Sequence of chain 1.D:
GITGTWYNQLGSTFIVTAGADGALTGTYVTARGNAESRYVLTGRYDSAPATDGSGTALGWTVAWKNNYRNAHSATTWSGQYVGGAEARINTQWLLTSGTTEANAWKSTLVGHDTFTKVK

Sequence of chain 1.A:
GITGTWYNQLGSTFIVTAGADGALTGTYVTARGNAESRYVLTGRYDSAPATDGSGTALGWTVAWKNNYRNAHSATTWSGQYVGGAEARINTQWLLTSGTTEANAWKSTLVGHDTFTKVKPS

A small-molecule ligand and the protein it binds are described below.
Small molecule (SMILES): NCCCC[C@@H](C=O)NC(=O)[C@H](CCC(=O)O)NC(=O)[C@H](Cc1ccccc1)NC(=O)[C@H](CCC(N)=O)NC(=O)[C@@H]1CCCN1C(=O)[C@@H](N)CC1=NC=NC1

Binding-site contacts:
Ligand atom O contacts residue ALA34 of chain 1.D at 2.9 Å.
Ligand atom CD2 contacts residue SER76 of chain 1.D at 3.5 Å.
Ligand atom CD contacts residue THR78 of chain 1.D at 3.9 Å.
Ligand atom NE2 contacts residue THR78 of chain 1.D at 2.7 Å (h-bond).
Ligand atom CD contacts residue ALA74 of chain 1.D at 3.9 Å (hydrophobic).
Ligand atom CB contacts residue TRP67 of chain 1.D at 3.7 Å (hydrophobic).
Ligand atom CD2 contacts residue TRP108 of chain 1.A at 3.1 Å (hydrophobic).
Ligand atom CG contacts residue TYR42 of chain 1.D at 3.9 Å (hydrophobic).
Ligand atom CE1 contacts residue TRP108 of chain 1.A at 3.5 Å (hydrophobic).
Ligand atom OE1 contacts residue TRP80 of chain 1.D at 3.9 Å.
Ligand atom NE2 contacts residue TRP67 of chain 1.D at 3.6 Å.
Ligand atom CB contacts residue TYR42 of chain 1.D at 3.7 Å (hydrophobic).
Ligand atom O contacts residue THR33 of chain 1.D at 3.3 Å.
Ligand atom OE1 contacts residue TRP96 of chain 1.D at 3.7 Å.
Ligand atom NE2 contacts residue LEU98 of chain 1.D at 3.7 Å.
Ligand atom CE1 contacts residue LEU98 of chain 1.D at 3.8 Å (hydrophobic).
Ligand atom C contacts residue THR33 of chain 1.D at 3.9 Å.
Ligand atom CB contacts residue TRP108 of chain 1.A at 3.7 Å (hydrophobic).
Ligand atom CD1 contacts residue TRP108 of chain 1.A at 3.5 Å (hydrophobic).
Ligand atom CE2 contacts residue TRP108 of chain 1.A at 3.3 Å (hydrophobic).
Ligand atom OE1 contacts residue THR33 of chain 1.D at 2.4 Å (h-bond).
Ligand atom CZ contacts residue TRP108 of chain 1.A at 3.7 Å (hydrophobic).
Ligand atom CG contacts residue TRP67 of chain 1.D at 3.9 Å (hydrophobic).
Ligand atom NE2 contacts residue SER76 of chain 1.D at 3.1 Å (h-bond).
Ligand atom O contacts residue ALA34 of chain 1.D at 3.9 Å.
Ligand atom NE2 contacts residue LEU98 of chain 1.D at 3.8 Å.
Ligand atom CE1 contacts residue TRP67 of chain 1.D at 3.5 Å (hydrophobic).
Ligand atom CG contacts residue THR33 of chain 1.D at 3.3 Å.
Ligand atom NE2 contacts residue TRP67 of chain 1.D at 3.4 Å.
Ligand atom OE1 contacts residue ARG72 of chain 1.D at 2.7 Å (salt-bridge).
Ligand atom N contacts residue TRP108 of chain 1.A at 4.0 Å.
Ligand atom CD contacts residue THR33 of chain 1.D at 3.2 Å.
Ligand atom CE2 contacts residue LEU98 of chain 1.D at 3.9 Å (hydrophobic).
Ligand atom CE1 contacts residue TRP96 of chain 1.D at 3.9 Å (hydrophobic).
Ligand atom OE2 contacts residue ARG72 of chain 1.D at 3.0 Å (salt-bridge).
Ligand atom CG contacts residue TRP108 of chain 1.A at 3.4 Å (hydrophobic).
Ligand atom OE1 contacts residue SER40 of chain 1.D at 3.8 Å.
Ligand atom CZ contacts residue TRP96 of chain 1.D at 3.6 Å (hydrophobic).
Ligand atom CB contacts residue ARG72 of chain 1.D at 4.0 Å.
Ligand atom CD contacts residue ARG72 of chain 1.D at 3.4 Å.